Sequence of chain 44.Y:
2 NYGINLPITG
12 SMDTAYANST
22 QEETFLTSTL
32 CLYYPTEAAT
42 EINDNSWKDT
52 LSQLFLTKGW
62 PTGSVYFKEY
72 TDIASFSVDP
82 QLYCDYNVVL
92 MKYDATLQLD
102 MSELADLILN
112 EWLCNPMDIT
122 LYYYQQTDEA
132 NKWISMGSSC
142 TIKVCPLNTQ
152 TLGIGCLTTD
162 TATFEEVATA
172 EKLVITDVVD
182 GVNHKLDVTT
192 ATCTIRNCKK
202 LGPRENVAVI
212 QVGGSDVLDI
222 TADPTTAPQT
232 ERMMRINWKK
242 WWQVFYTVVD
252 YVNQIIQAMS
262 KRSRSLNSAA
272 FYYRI

Binding-site contacts:
Ligand atom C8 contacts residue TYR17 of chain 44.Y at 4.0 Å (hydrophobic).
Ligand atom C2 contacts residue ASN19 of chain 44.Y at 3.4 Å.
Ligand atom C4 contacts residue ASN19 of chain 44.Y at 4.5 Å.
Ligand atom O7 contacts residue ASN19 of chain 44.Y at 4.4 Å.
Ligand atom O5 contacts residue ASN19 of chain 44.Y at 2.2 Å (h-bond).
Ligand atom O6 contacts residue ASN19 of chain 44.Y at 4.4 Å.
Ligand atom C6 contacts residue ASN19 of chain 44.Y at 4.1 Å.
Ligand atom C1 contacts residue ASN19 of chain 44.Y at 1.9 Å.
Ligand atom N2 contacts residue ASN19 of chain 44.Y at 4.0 Å.
Ligand atom C3 contacts residue ASN19 of chain 44.Y at 4.4 Å.
Ligand atom C5 contacts residue ASN19 of chain 44.Y at 3.3 Å.

The protein below binds the small molecule below.
Small molecule (SMILES): CC(=O)N[C@H]1[C@H](O[C@H]2[C@H](O)[C@@H](NC(C)=O)CO[C@@H]2CO)O[C@H](CO)[C@@H](O)[C@@H]1O